Binding-site contacts:
Ligand atom C12 contacts residue TRP104 of chain 1.C at 3.5 Å (hydrophobic).
Ligand atom F27 contacts residue TRP39 of chain 1.C at 3.8 Å.
Ligand atom F27 contacts residue GLN36 of chain 1.C at 2.7 Å.
Ligand atom C19 contacts residue TRP104 of chain 1.C at 3.5 Å (hydrophobic).
Ligand atom C23 contacts residue PHE9 of chain 1.C at 3.6 Å (hydrophobic).
Ligand atom C11 contacts residue GSH1 of chain 1.H at 3.5 Å.
Ligand atom N17 contacts residue MET11 of chain 1.C at 3.7 Å.
Ligand atom C10 contacts residue TRP104 of chain 1.C at 3.6 Å (hydrophobic).
Ligand atom F27 contacts residue PHE9 of chain 1.C at 2.9 Å.
Ligand atom C15 contacts residue TRP104 of chain 1.C at 3.5 Å (hydrophobic).
Ligand atom N17 contacts residue GSH1 of chain 1.H at 3.8 Å.
Ligand atom C15 contacts residue MET11 of chain 1.C at 3.8 Å (hydrophobic).
Ligand atom C3 contacts residue MET99 of chain 1.C at 3.5 Å (hydrophobic).
Ligand atom C10 contacts residue ARG14 of chain 1.C at 3.5 Å.
Ligand atom C22 contacts residue GLN36 of chain 1.C at 3.2 Å.
Ligand atom O2 contacts residue GLY13 of chain 1.C at 3.8 Å.
Ligand atom N14 contacts residue GLY13 of chain 1.C at 3.8 Å.
Ligand atom C1 contacts residue GLY13 of chain 1.C at 3.1 Å.
Ligand atom C6 contacts residue ARG14 of chain 1.C at 3.5 Å.
Ligand atom C20 contacts residue TRP104 of chain 1.C at 3.7 Å (hydrophobic).
Ligand atom C25 contacts residue GLN36 of chain 1.C at 3.0 Å.
Ligand atom C4 contacts residue TYR152 of chain 1.C at 3.2 Å (hydrophobic).
Ligand atom C24 contacts residue GLN36 of chain 1.C at 3.1 Å.
Ligand atom C5 contacts residue ASP96 of chain 1.C at 3.7 Å.
Ligand atom O2 contacts residue ILE155 of chain 1.C at 3.7 Å.
Ligand atom O16 contacts residue LEU199 of chain 1.C at 3.2 Å.
Ligand atom C5 contacts residue TYR152 of chain 1.C at 3.5 Å (hydrophobic).
Ligand atom N14 contacts residue TRP104 of chain 1.C at 3.8 Å.
Ligand atom C1 contacts residue ILE155 of chain 1.C at 3.4 Å (hydrophobic).
Ligand atom O2 contacts residue MET99 of chain 1.C at 3.7 Å.
Ligand atom C4 contacts residue MET99 of chain 1.C at 3.8 Å (hydrophobic).
Ligand atom C9 contacts residue TRP104 of chain 1.C at 3.6 Å (hydrophobic).
Ligand atom C13 contacts residue TRP104 of chain 1.C at 3.4 Å (hydrophobic).
Ligand atom C5 contacts residue MET99 of chain 1.C at 3.5 Å (hydrophobic).
Ligand atom C8 contacts residue GLY13 of chain 1.C at 3.8 Å.
Ligand atom F26 contacts residue GLN36 of chain 1.C at 2.7 Å.
Ligand atom C11 contacts residue TRP104 of chain 1.C at 3.3 Å (hydrophobic).
Ligand atom O16 contacts residue TRP104 of chain 1.C at 3.5 Å.
Ligand atom C8 contacts residue MET99 of chain 1.C at 3.8 Å (hydrophobic).
Ligand atom C11 contacts residue ARG14 of chain 1.C at 3.8 Å.

A small-molecule ligand and the protein it binds are described below.
Small molecule (SMILES): COc1cccc(-c2ccc(C(=O)NC3CCN(CC(F)(F)F)CC3)cn2)c1

Sequence of chain 1.C:
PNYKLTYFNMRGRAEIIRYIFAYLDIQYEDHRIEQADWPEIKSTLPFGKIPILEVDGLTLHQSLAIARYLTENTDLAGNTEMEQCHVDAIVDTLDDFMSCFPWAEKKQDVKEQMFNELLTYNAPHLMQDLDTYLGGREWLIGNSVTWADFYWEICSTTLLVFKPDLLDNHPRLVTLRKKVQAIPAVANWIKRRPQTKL